Binding-site contacts:
Ligand atom C3 contacts residue ASN99 of chain 1.A at 3.6 Å.
Ligand atom C18 contacts residue ILE89 of chain 1.A at 3.8 Å (hydrophobic).
Ligand atom C11 contacts residue PHE131 of chain 1.A at 3.4 Å (hydrophobic).
Ligand atom C3 contacts residue GLY128 of chain 1.A at 3.5 Å.
Ligand atom C18 contacts residue ALA48 of chain 1.A at 3.8 Å (hydrophobic).
Ligand atom N15 contacts residue ASN44 of chain 1.A at 3.7 Å.
Ligand atom C8 contacts residue ASN44 of chain 1.A at 4.2 Å.
Ligand atom C1 contacts residue ASN99 of chain 1.A at 3.5 Å.
Ligand atom N19 contacts residue ALA48 of chain 1.A at 3.5 Å.
Ligand atom O2 contacts residue GLY128 of chain 1.A at 3.9 Å.
Ligand atom C17 contacts residue MET91 of chain 1.A at 3.9 Å (hydrophobic).
Ligand atom C5 contacts residue GLY128 of chain 1.A at 4.1 Å.
Ligand atom C18 contacts residue MET91 of chain 1.A at 3.7 Å (hydrophobic).
Ligand atom C11 contacts residue LEU100 of chain 1.A at 3.4 Å (hydrophobic).
Ligand atom C4 contacts residue GLY128 of chain 1.A at 4.1 Å.
Ligand atom N19 contacts residue THR177 of chain 1.A at 3.6 Å.
Ligand atom C12 contacts residue MET91 of chain 1.A at 4.0 Å (hydrophobic).
Ligand atom C10 contacts residue ASN99 of chain 1.A at 4.2 Å.
Ligand atom C14 contacts residue MET91 of chain 1.A at 3.9 Å (hydrophobic).
Ligand atom C1 contacts residue TYR132 of chain 1.A at 3.9 Å (hydrophobic).
Ligand atom C13 contacts residue ASN44 of chain 1.A at 4.1 Å.
Ligand atom C12 contacts residue LEU100 of chain 1.A at 3.9 Å (hydrophobic).
Ligand atom O2 contacts residue TYR132 of chain 1.A at 3.5 Å.
Ligand atom C17 contacts residue ALA48 of chain 1.A at 4.0 Å (hydrophobic).
Ligand atom N21 contacts residue ASN44 of chain 1.A at 3.9 Å.
Ligand atom C16 contacts residue MET91 of chain 1.A at 3.6 Å (hydrophobic).
Ligand atom C17 contacts residue THR177 of chain 1.A at 4.1 Å.
Ligand atom C20 contacts residue THR177 of chain 1.A at 4.0 Å.
Ligand atom N21 contacts residue THR177 of chain 1.A at 3.8 Å.
Ligand atom O2 contacts residue ASN99 of chain 1.A at 3.6 Å.
Ligand atom C20 contacts residue ASP86 of chain 1.A at 4.0 Å.
Ligand atom C10 contacts residue PHE131 of chain 1.A at 3.7 Å (hydrophobic).
Ligand atom N21 contacts residue ASP86 of chain 1.A at 2.9 Å (salt-bridge).
Ligand atom C20 contacts residue ASN44 of chain 1.A at 4.0 Å.
Ligand atom O2 contacts residue PHE131 of chain 1.A at 4.0 Å.
Ligand atom N21 contacts residue SER45 of chain 1.A at 3.9 Å.
Ligand atom C1 contacts residue PHE131 of chain 1.A at 3.5 Å (hydrophobic).
Ligand atom C18 contacts residue GLY90 of chain 1.A at 3.4 Å.
Ligand atom C10 contacts residue LEU100 of chain 1.A at 3.8 Å (hydrophobic).
Ligand atom C1 contacts residue LEU100 of chain 1.A at 4.1 Å (hydrophobic).

Sequence of chain 1.A:
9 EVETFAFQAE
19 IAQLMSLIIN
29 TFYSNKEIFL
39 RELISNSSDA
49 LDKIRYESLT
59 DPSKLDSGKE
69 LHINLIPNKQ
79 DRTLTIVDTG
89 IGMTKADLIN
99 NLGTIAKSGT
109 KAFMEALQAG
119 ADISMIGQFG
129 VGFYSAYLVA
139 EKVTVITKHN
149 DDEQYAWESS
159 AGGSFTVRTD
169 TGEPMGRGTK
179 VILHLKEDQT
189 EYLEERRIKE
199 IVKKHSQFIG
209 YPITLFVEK

The protein below binds the small molecule below.
Small molecule (SMILES): Cc1cc(-c2ccc3c4c(cccc24)COC3)nc(N)n1